Sequence of chain 1.C:
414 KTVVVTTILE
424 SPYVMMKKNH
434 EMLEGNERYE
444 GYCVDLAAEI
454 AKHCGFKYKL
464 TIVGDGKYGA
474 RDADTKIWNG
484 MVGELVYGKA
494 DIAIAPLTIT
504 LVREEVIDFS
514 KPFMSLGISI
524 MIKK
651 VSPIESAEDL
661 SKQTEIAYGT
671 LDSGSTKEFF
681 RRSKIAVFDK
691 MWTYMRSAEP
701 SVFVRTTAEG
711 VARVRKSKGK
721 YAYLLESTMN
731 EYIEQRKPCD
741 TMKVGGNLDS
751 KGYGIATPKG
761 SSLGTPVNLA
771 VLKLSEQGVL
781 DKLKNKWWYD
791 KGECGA

Sequence of chain 1.B:
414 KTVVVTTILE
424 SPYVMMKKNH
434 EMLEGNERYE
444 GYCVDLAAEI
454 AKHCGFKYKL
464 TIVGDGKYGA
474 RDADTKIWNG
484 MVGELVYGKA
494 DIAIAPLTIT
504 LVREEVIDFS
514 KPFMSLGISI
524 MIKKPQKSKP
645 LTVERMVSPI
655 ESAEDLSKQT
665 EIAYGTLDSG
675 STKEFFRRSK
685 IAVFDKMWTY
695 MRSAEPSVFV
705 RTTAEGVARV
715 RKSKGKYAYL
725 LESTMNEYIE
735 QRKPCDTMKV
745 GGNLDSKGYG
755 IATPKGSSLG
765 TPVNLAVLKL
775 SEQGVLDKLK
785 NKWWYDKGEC

A protein and the small-molecule ligand that binds it are described below.
Small molecule (SMILES): NS(=O)(=O)c1cc2c(cc1Cl)N[C@H]([C@H]1C[C@H]3C=C[C@@H]1C3)NS2(=O)=O

Binding-site contacts:
Ligand atom O4 contacts residue LYS784 of chain 1.C at 3.6 Å.
Ligand atom C14 contacts residue SER750 of chain 1.B at 3.9 Å.
Ligand atom N2 contacts residue SER750 of chain 1.B at 3.5 Å (h-bond).
Ligand atom O1 contacts residue SER750 of chain 1.B at 3.7 Å.
Ligand atom C8 contacts residue PRO515 of chain 1.C at 3.4 Å (hydrophobic).
Ligand atom C11 contacts residue SER750 of chain 1.B at 3.5 Å.
Ligand atom C13 contacts residue PHE516 of chain 1.C at 3.9 Å (hydrophobic).
Ligand atom C10 contacts residue SER775 of chain 1.C at 3.6 Å.
Ligand atom C14 contacts residue SER775 of chain 1.C at 3.3 Å.
Ligand atom C11 contacts residue SER518 of chain 1.C at 3.5 Å.
Ligand atom C5 contacts residue ILE502 of chain 1.B at 3.5 Å (hydrophobic).
Ligand atom N1 contacts residue PRO515 of chain 1.C at 3.0 Å (h-bond).
Ligand atom O2 contacts residue MET517 of chain 1.C at 3.3 Å.
Ligand atom C6 contacts residue SER775 of chain 1.C at 3.6 Å.
Ligand atom C2 contacts residue PRO515 of chain 1.B at 3.9 Å (hydrophobic).
Ligand atom C8 contacts residue SER750 of chain 1.B at 3.8 Å.
Ligand atom C12 contacts residue PHE516 of chain 1.C at 3.9 Å (hydrophobic).
Ligand atom C4 contacts residue GLY752 of chain 1.B at 3.3 Å.
Ligand atom C3 contacts residue PRO515 of chain 1.B at 3.6 Å (hydrophobic).
Ligand atom C3 contacts residue LYS751 of chain 1.B at 3.8 Å.
Ligand atom CL contacts residue LEU780 of chain 1.C at 3.5 Å.
Ligand atom C10 contacts residue SER750 of chain 1.B at 3.5 Å.
Ligand atom C9 contacts residue SER750 of chain 1.B at 3.6 Å.
Ligand atom C3 contacts residue GLY752 of chain 1.B at 3.3 Å.
Ligand atom CL contacts residue ASP781 of chain 1.C at 3.2 Å.
Ligand atom C1 contacts residue PRO515 of chain 1.C at 3.2 Å (hydrophobic).
Ligand atom O1 contacts residue LYS751 of chain 1.B at 3.7 Å.
Ligand atom S1 contacts residue SER518 of chain 1.C at 3.5 Å (h-bond).
Ligand atom C4 contacts residue ILE502 of chain 1.B at 3.5 Å (hydrophobic).
Ligand atom N2 contacts residue SER775 of chain 1.C at 2.9 Å (h-bond).
Ligand atom C12 contacts residue SER750 of chain 1.B at 3.7 Å.
Ligand atom N2 contacts residue PRO515 of chain 1.C at 3.7 Å.
Ligand atom N3 contacts residue SER750 of chain 1.B at 3.8 Å.
Ligand atom C4 contacts residue LYS751 of chain 1.B at 3.7 Å.
Ligand atom O1 contacts residue SER518 of chain 1.C at 3.1 Å (h-bond).
Ligand atom C11 contacts residue MET517 of chain 1.C at 3.9 Å (hydrophobic).
Ligand atom O2 contacts residue SER518 of chain 1.C at 2.6 Å (h-bond).
Ligand atom C2 contacts residue PRO515 of chain 1.C at 3.7 Å (hydrophobic).
Ligand atom C7 contacts residue LYS514 of chain 1.C at 3.8 Å.
Ligand atom O3 contacts residue SER518 of chain 1.C at 3.5 Å (h-bond).